Sequence of chain 2.L:
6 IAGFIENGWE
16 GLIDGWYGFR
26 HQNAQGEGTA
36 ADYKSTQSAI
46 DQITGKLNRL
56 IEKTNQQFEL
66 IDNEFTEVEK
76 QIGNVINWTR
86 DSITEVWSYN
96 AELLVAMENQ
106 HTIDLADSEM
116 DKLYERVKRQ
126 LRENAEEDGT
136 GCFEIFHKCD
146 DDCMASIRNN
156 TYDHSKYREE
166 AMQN

Binding-site contacts:
Ligand atom C6 contacts residue THR34 of chain 2.K at 4.1 Å.
Ligand atom O5 contacts residue ASN32 of chain 2.K at 2.4 Å (h-bond).
Ligand atom C1 contacts residue ASN32 of chain 2.K at 1.5 Å.
Ligand atom C3 contacts residue ASN32 of chain 2.K at 3.8 Å.
Ligand atom C4 contacts residue ASN32 of chain 2.K at 4.1 Å.
Ligand atom O5 contacts residue THR313 of chain 2.K at 3.5 Å (h-bond).
Ligand atom O6 contacts residue THR313 of chain 2.K at 3.2 Å.
Ligand atom N2 contacts residue ASN32 of chain 2.K at 2.9 Å (h-bond).
Ligand atom C2 contacts residue ASN32 of chain 2.K at 2.5 Å.
Ligand atom C7 contacts residue ASN32 of chain 2.K at 3.5 Å.
Ligand atom C1 contacts residue THR313 of chain 2.K at 3.9 Å.
Ligand atom O6 contacts residue LEU52 of chain 2.L at 4.3 Å.
Ligand atom O7 contacts residue ASN32 of chain 2.K at 3.6 Å.
Ligand atom C5 contacts residue ASN32 of chain 2.K at 3.7 Å.
Ligand atom O6 contacts residue ASN32 of chain 2.K at 4.3 Å.
Ligand atom O6 contacts residue THR34 of chain 2.K at 3.5 Å.

Sequence of chain 2.K:
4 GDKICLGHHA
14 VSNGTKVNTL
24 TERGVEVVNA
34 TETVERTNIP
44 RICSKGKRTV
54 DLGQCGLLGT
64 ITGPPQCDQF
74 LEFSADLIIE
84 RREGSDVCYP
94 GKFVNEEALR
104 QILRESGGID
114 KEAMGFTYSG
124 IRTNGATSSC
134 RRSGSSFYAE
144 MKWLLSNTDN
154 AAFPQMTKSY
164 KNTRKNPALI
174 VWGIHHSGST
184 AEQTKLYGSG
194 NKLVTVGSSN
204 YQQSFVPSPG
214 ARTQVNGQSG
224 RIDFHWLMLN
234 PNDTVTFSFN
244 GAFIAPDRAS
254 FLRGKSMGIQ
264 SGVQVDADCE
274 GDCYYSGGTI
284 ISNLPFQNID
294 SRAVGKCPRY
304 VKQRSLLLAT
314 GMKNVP

A protein and the small-molecule ligand that binds it are described below.
Small molecule (SMILES): CC(=O)N[C@@H]1[C@@H](O)[C@H](O)[C@@H](CO)O[C@H]1O